This protein binds this small molecule.
Small molecule (SMILES): Cc1cc(N)nc(CCc2cc(CCN(C)C)cc(F)c2F)c1

Sequence of chain 1.C:
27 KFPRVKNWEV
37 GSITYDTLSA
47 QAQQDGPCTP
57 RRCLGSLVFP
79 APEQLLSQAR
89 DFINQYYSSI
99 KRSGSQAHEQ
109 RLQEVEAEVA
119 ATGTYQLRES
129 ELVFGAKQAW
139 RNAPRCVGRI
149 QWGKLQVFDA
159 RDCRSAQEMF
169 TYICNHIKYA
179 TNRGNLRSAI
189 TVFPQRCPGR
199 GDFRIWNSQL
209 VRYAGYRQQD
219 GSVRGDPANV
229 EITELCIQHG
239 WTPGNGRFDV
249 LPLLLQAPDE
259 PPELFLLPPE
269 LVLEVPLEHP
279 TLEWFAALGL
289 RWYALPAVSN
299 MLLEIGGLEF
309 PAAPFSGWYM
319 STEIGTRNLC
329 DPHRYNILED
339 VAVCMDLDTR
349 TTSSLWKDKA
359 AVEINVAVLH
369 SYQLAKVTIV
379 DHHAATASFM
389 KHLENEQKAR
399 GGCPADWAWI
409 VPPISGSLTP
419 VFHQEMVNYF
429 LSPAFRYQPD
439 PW

Binding-site contacts:
Ligand atom C16 contacts residue HEM1 of chain 1.AA at 2.9 Å.
Ligand atom F12 contacts residue GLN207 of chain 1.C at 2.2 Å.
Ligand atom N02 contacts residue HEM1 of chain 1.AA at 3.4 Å.
Ligand atom N02 contacts residue GLU321 of chain 1.C at 2.5 Å (salt-bridge).
Ligand atom C07 contacts residue GLY315 of chain 1.C at 3.7 Å.
Ligand atom C02 contacts residue GLU321 of chain 1.C at 3.3 Å.
Ligand atom C07 contacts residue HEM1 of chain 1.AA at 3.9 Å.
Ligand atom C02 contacts residue TRP316 of chain 1.C at 3.6 Å (hydrophobic).
Ligand atom C07 contacts residue PRO294 of chain 1.C at 3.7 Å (hydrophobic).
Ligand atom C17 contacts residue HEM1 of chain 1.AA at 3.1 Å.
Ligand atom C03 contacts residue HEM1 of chain 1.AA at 3.5 Å.
Ligand atom C21 contacts residue TRP407 of chain 1.C at 3.9 Å (hydrophobic).
Ligand atom C21 contacts residue VAL64 of chain 1.C at 3.5 Å (hydrophobic).
Ligand atom F13 contacts residue GLN207 of chain 1.C at 3.1 Å.
Ligand atom C11 contacts residue HEM1 of chain 1.AA at 3.2 Å.
Ligand atom C20 contacts residue VAL64 of chain 1.C at 3.7 Å (hydrophobic).
Ligand atom C07 contacts residue PHE313 of chain 1.C at 3.5 Å (hydrophobic).
Ligand atom C03 contacts residue PRO294 of chain 1.C at 3.9 Å (hydrophobic).
Ligand atom C20 contacts residue PHE65 of chain 1.C at 3.4 Å (hydrophobic).
Ligand atom C06 contacts residue GLU321 of chain 1.C at 3.4 Å.
Ligand atom N02 contacts residue TYR317 of chain 1.C at 3.7 Å.
Ligand atom C20 contacts residue TYR435 of chain 1.C at 3.3 Å (hydrophobic).
Ligand atom C12 contacts residue GLN207 of chain 1.C at 3.3 Å.
Ligand atom C08 contacts residue HEM1 of chain 1.AA at 3.6 Å.
Ligand atom C08 contacts residue GLU321 of chain 1.C at 3.2 Å.
Ligand atom C09 contacts residue VAL296 of chain 1.C at 3.4 Å (hydrophobic).
Ligand atom C20 contacts residue HEM1 of chain 1.AA at 3.9 Å.
Ligand atom C05 contacts residue VAL296 of chain 1.C at 3.5 Å (hydrophobic).
Ligand atom C13 contacts residue GLN207 of chain 1.C at 3.6 Å.
Ligand atom N19 contacts residue PHE65 of chain 1.C at 3.8 Å.
Ligand atom C12 contacts residue HEM1 of chain 1.AA at 3.7 Å.
Ligand atom C14 contacts residue HEM1 of chain 1.AA at 3.8 Å.
Ligand atom C18 contacts residue HEM1 of chain 1.AA at 3.8 Å.
Ligand atom C15 contacts residue HEM1 of chain 1.AA at 3.3 Å.
Ligand atom C09 contacts residue HEM1 of chain 1.AA at 3.7 Å.
Ligand atom N02 contacts residue TRP316 of chain 1.C at 2.6 Å (h-bond).
Ligand atom C17 contacts residue TRP407 of chain 1.C at 3.5 Å (hydrophobic).
Ligand atom N01 contacts residue GLU321 of chain 1.C at 2.6 Å (salt-bridge).
Ligand atom C03 contacts residue TRP316 of chain 1.C at 3.9 Å (hydrophobic).
Ligand atom C02 contacts residue HEM1 of chain 1.AA at 3.8 Å.